The small molecule below binds the protein below.
Small molecule (SMILES): CC(=O)N[C@@H]1[C@@H](O)[C@H](O)[C@@H](CO)O[C@H]1O

Binding-site contacts:
Ligand atom C4 contacts residue ASN165 of chain 1.C at 4.3 Å.
Ligand atom N2 contacts residue ASN165 of chain 1.C at 2.9 Å (h-bond).
Ligand atom O5 contacts residue ASN165 of chain 1.C at 2.4 Å (h-bond).
Ligand atom C5 contacts residue ILE162 of chain 1.C at 4.3 Å (hydrophobic).
Ligand atom O5 contacts residue ARG160 of chain 1.C at 3.8 Å.
Ligand atom C5 contacts residue ASN165 of chain 1.C at 3.6 Å.
Ligand atom C7 contacts residue ASN165 of chain 1.C at 3.4 Å.
Ligand atom O6 contacts residue VAL142 of chain 1.C at 4.3 Å.
Ligand atom C1 contacts residue ARG160 of chain 1.C at 4.4 Å.
Ligand atom O7 contacts residue ASN165 of chain 1.C at 3.2 Å.
Ligand atom C2 contacts residue ASN165 of chain 1.C at 2.5 Å.
Ligand atom O6 contacts residue ILE162 of chain 1.C at 3.3 Å.
Ligand atom C1 contacts residue ASN165 of chain 1.C at 1.4 Å.
Ligand atom C3 contacts residue ASN165 of chain 1.C at 3.8 Å.
Ligand atom C2 contacts residue ARG160 of chain 1.C at 4.5 Å.
Ligand atom C6 contacts residue ILE162 of chain 1.C at 3.8 Å (hydrophobic).
Ligand atom C8 contacts residue ARG276 of chain 1.G at 3.5 Å.
Ligand atom C8 contacts residue ASN165 of chain 1.C at 4.2 Å.
Ligand atom O5 contacts residue ILE162 of chain 1.C at 3.5 Å.

Sequence of chain 1.C:
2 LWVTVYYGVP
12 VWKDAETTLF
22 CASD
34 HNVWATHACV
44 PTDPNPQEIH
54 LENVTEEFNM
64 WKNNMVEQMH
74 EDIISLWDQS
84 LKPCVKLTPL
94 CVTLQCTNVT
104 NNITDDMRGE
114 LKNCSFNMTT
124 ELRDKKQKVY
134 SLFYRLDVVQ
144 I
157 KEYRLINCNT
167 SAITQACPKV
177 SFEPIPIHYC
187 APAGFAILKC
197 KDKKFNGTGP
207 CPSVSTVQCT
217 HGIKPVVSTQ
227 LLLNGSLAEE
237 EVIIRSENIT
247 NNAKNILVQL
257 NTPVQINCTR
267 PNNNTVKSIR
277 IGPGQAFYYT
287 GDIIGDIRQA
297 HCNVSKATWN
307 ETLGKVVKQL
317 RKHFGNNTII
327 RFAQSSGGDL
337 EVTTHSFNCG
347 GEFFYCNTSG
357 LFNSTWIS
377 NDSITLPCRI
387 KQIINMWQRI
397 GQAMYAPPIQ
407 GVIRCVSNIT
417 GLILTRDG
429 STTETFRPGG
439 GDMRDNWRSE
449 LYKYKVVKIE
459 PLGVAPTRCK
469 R

Sequence of chain 1.G:
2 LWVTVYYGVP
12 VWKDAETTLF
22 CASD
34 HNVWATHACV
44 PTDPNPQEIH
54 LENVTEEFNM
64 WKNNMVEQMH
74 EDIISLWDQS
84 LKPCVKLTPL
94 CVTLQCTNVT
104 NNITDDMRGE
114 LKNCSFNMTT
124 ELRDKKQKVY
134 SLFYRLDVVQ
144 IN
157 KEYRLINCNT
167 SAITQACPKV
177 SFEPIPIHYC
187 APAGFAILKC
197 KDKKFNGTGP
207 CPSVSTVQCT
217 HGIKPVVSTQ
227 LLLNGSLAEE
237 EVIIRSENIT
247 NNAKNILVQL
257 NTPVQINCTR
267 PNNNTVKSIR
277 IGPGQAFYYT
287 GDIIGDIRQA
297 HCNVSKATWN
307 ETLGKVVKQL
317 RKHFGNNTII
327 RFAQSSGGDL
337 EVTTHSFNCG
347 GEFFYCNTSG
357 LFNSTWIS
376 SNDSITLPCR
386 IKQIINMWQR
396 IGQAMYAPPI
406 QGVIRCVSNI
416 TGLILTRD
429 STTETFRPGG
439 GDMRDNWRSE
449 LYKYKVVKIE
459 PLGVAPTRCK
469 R